Sequence of chain 2.A:
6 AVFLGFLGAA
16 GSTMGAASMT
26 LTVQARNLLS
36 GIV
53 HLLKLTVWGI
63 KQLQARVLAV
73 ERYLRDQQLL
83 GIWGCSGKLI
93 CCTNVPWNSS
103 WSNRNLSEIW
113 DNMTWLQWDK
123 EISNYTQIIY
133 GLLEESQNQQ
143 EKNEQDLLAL

Sequence of chain 2.B:
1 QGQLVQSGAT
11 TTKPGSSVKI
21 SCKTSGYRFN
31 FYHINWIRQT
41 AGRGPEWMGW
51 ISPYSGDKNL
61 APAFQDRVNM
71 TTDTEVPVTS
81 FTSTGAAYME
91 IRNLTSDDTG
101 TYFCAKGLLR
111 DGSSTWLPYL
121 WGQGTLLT

Binding-site contacts:
Ligand atom O7 contacts residue PRO59 of chain 2.C at 4.0 Å.
Ligand atom C6 contacts residue ARG106 of chain 2.A at 3.4 Å.
Ligand atom C8 contacts residue LEU109 of chain 2.B at 3.7 Å (hydrophobic).
Ligand atom O4 contacts residue GLN1 of chain 2.B at 3.9 Å.
Ligand atom C2 contacts residue TYR32 of chain 2.B at 4.3 Å (hydrophobic).
Ligand atom O6 contacts residue ARG106 of chain 2.A at 3.2 Å (salt-bridge).
Ligand atom C1 contacts residue MET115 of chain 2.A at 4.4 Å (hydrophobic).
Ligand atom O5 contacts residue TYR32 of chain 2.B at 4.3 Å.
Ligand atom C4 contacts residue ARG106 of chain 2.A at 3.4 Å.
Ligand atom C2 contacts residue ASN114 of chain 2.A at 2.5 Å.
Ligand atom C1 contacts residue GLU110 of chain 2.A at 4.4 Å.
Ligand atom O5 contacts residue MET115 of chain 2.A at 3.7 Å.
Ligand atom C3 contacts residue ASN114 of chain 2.A at 3.8 Å.
Ligand atom O5 contacts residue ASN114 of chain 2.A at 2.4 Å (h-bond).
Ligand atom C1 contacts residue ARG106 of chain 2.A at 4.0 Å.
Ligand atom C3 contacts residue ARG106 of chain 2.A at 3.9 Å.
Ligand atom O7 contacts residue ASN114 of chain 2.A at 4.3 Å.
Ligand atom O3 contacts residue ARG106 of chain 2.A at 4.1 Å.
Ligand atom C1 contacts residue ASN114 of chain 2.A at 1.4 Å.
Ligand atom O5 contacts residue ARG106 of chain 2.A at 3.5 Å (salt-bridge).
Ligand atom C8 contacts residue GLU110 of chain 2.A at 4.4 Å.
Ligand atom C5 contacts residue ARG106 of chain 2.A at 3.9 Å.
Ligand atom C6 contacts residue GLN119 of chain 2.A at 4.3 Å.
Ligand atom C1 contacts residue TYR32 of chain 2.B at 3.5 Å (hydrophobic).
Ligand atom N2 contacts residue ASN114 of chain 2.A at 2.9 Å (h-bond).
Ligand atom C7 contacts residue LEU108 of chain 2.B at 4.3 Å (hydrophobic).
Ligand atom C2 contacts residue ARG106 of chain 2.A at 3.6 Å.
Ligand atom N2 contacts residue TYR32 of chain 2.B at 4.3 Å.
Ligand atom C7 contacts residue GLU110 of chain 2.A at 4.0 Å.
Ligand atom C4 contacts residue ASN114 of chain 2.A at 4.2 Å.
Ligand atom N2 contacts residue LEU108 of chain 2.B at 4.3 Å.
Ligand atom O5 contacts residue GLN119 of chain 2.A at 4.3 Å.
Ligand atom C8 contacts residue LEU108 of chain 2.B at 3.2 Å (hydrophobic).
Ligand atom O4 contacts residue ARG106 of chain 2.A at 3.9 Å.
Ligand atom O7 contacts residue ARG106 of chain 2.A at 4.3 Å.
Ligand atom O7 contacts residue GLU110 of chain 2.A at 3.5 Å.
Ligand atom C5 contacts residue ASN114 of chain 2.A at 3.7 Å.
Ligand atom C7 contacts residue ASN114 of chain 2.A at 3.8 Å.

This protein binds this small molecule.
Small molecule (SMILES): CC(=O)N[C@@H]1[C@@H](O)[C@H](O)[C@@H](CO)O[C@H]1O

Sequence of chain 2.C:
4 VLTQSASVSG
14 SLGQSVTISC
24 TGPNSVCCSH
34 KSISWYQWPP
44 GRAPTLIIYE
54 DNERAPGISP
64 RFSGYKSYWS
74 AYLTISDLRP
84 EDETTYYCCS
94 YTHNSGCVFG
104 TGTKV